Sequence of chain 1.A:
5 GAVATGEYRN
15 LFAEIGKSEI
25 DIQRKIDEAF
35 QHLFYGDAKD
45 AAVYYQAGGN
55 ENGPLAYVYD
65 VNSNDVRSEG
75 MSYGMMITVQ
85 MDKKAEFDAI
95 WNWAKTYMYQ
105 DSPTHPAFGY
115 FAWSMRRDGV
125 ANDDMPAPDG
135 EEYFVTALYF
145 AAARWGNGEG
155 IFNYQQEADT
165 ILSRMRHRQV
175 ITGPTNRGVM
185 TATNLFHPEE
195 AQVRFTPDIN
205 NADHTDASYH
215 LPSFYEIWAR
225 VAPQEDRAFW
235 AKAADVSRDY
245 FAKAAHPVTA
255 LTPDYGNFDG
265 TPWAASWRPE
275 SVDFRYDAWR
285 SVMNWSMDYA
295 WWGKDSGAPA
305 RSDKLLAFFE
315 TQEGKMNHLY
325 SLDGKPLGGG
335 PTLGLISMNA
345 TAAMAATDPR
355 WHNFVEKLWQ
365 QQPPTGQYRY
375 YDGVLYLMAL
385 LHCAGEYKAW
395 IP

The small molecule below binds the protein below.
Small molecule (SMILES): O[C@@H]1[C@@H](O)[C@H](O[C@@H]2CO[C@@H](O)[C@H](O)[C@H]2O)OC[C@H]1O

Binding-site contacts:
Ligand atom C1 contacts residue TRP117 of chain 1.A at 3.8 Å (hydrophobic).
Ligand atom C3 contacts residue TRP117 of chain 1.A at 3.9 Å (hydrophobic).
Ligand atom O4 contacts residue ASN205 of chain 1.A at 3.0 Å (h-bond).
Ligand atom C5 contacts residue PRO130 of chain 1.A at 4.0 Å (hydrophobic).
Ligand atom O2 contacts residue MET129 of chain 1.A at 3.2 Å.
Ligand atom C4 contacts residue ASN205 of chain 1.A at 4.0 Å.
Ligand atom C2 contacts residue ARG181 of chain 1.A at 3.7 Å.
Ligand atom O5 contacts residue ALA131 of chain 1.A at 3.8 Å.
Ligand atom O4 contacts residue ASP127 of chain 1.A at 3.8 Å.
Ligand atom O5 contacts residue TYR213 of chain 1.A at 4.2 Å.
Ligand atom O3 contacts residue PHE199 of chain 1.A at 4.2 Å.
Ligand atom O5 contacts residue TRP117 of chain 1.A at 4.2 Å.
Ligand atom O4 contacts residue ASP202 of chain 1.A at 2.7 Å (salt-bridge).
Ligand atom C3 contacts residue THR200 of chain 1.A at 3.8 Å.
Ligand atom C4 contacts residue ASP202 of chain 1.A at 3.5 Å.
Ligand atom O1 contacts residue TYR213 of chain 1.A at 3.8 Å.
Ligand atom O5 contacts residue PHE199 of chain 1.A at 3.9 Å.
Ligand atom O2 contacts residue TRP117 of chain 1.A at 4.0 Å.
Ligand atom O4 contacts residue THR200 of chain 1.A at 4.0 Å.
Ligand atom C3 contacts residue ASP202 of chain 1.A at 3.4 Å.
Ligand atom O3 contacts residue MET129 of chain 1.A at 4.0 Å.
Ligand atom O2 contacts residue ARG181 of chain 1.A at 3.4 Å (salt-bridge).
Ligand atom C3 contacts residue ARG181 of chain 1.A at 3.9 Å.
Ligand atom C5 contacts residue THR200 of chain 1.A at 4.1 Å.
Ligand atom O3 contacts residue ARG181 of chain 1.A at 2.9 Å (salt-bridge).
Ligand atom C5 contacts residue PHE199 of chain 1.A at 3.9 Å (hydrophobic).
Ligand atom O4 contacts residue TRP117 of chain 1.A at 3.9 Å.
Ligand atom C2 contacts residue PHE199 of chain 1.A at 4.1 Å (hydrophobic).
Ligand atom C5 contacts residue TRP271 of chain 1.A at 3.7 Å (hydrophobic).
Ligand atom O1 contacts residue ALA131 of chain 1.A at 4.0 Å.
Ligand atom C4 contacts residue PHE199 of chain 1.A at 3.9 Å (hydrophobic).
Ligand atom C5 contacts residue TRP117 of chain 1.A at 3.6 Å (hydrophobic).
Ligand atom O1 contacts residue TRP117 of chain 1.A at 4.3 Å.
Ligand atom C2 contacts residue ASP127 of chain 1.A at 3.5 Å.
Ligand atom O2 contacts residue ASP127 of chain 1.A at 2.7 Å (salt-bridge).
Ligand atom C5 contacts residue ASN205 of chain 1.A at 4.2 Å.
Ligand atom O5 contacts residue TRP271 of chain 1.A at 3.9 Å.
Ligand atom C4 contacts residue TRP117 of chain 1.A at 4.1 Å (hydrophobic).
Ligand atom O3 contacts residue ASP202 of chain 1.A at 2.6 Å (salt-bridge).
Ligand atom O3 contacts residue TRP271 of chain 1.A at 3.9 Å.